Sequence of chain 1.B:
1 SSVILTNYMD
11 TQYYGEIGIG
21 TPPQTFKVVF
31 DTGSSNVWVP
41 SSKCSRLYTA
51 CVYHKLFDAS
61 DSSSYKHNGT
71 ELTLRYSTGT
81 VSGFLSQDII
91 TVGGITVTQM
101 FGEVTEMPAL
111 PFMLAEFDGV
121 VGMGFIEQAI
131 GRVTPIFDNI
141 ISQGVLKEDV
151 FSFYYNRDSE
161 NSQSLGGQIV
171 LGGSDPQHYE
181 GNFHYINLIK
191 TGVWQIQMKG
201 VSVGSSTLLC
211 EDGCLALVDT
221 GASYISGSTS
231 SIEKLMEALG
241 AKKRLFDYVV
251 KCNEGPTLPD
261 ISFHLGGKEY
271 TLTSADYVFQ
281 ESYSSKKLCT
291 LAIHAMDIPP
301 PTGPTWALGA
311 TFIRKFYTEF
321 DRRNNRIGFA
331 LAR

Binding-site contacts:
Ligand atom C23 contacts residue MET296 of chain 1.B at 3.8 Å (hydrophobic).
Ligand atom C3 contacts residue GLY221 of chain 1.B at 3.7 Å.
Ligand atom N2 contacts residue GLY221 of chain 1.B at 3.8 Å.
Ligand atom C4 contacts residue GLY221 of chain 1.B at 3.7 Å.
Ligand atom C6 contacts residue VAL29 of chain 1.B at 3.5 Å (hydrophobic).
Ligand atom N4 contacts residue GLY33 of chain 1.B at 3.7 Å.
Ligand atom N4 contacts residue ASP31 of chain 1.B at 3.0 Å (salt-bridge).
Ligand atom C7 contacts residue THR78 of chain 1.B at 3.5 Å.
Ligand atom O1 contacts residue TYR13 of chain 1.B at 3.4 Å (h-bond).
Ligand atom C26 contacts residue SER223 of chain 1.B at 3.6 Å.
Ligand atom C26 contacts residue ALA222 of chain 1.B at 3.5 Å (hydrophobic).
Ligand atom C27 contacts residue SER223 of chain 1.B at 3.4 Å.
Ligand atom N3 contacts residue THR78 of chain 1.B at 3.2 Å (h-bond).
Ligand atom N2 contacts residue ASP31 of chain 1.B at 2.5 Å (salt-bridge).
Ligand atom C15 contacts residue GLN12 of chain 1.B at 3.7 Å.
Ligand atom C20 contacts residue SER77 of chain 1.B at 3.8 Å.
Ligand atom C18 contacts residue GLY221 of chain 1.B at 3.5 Å.
Ligand atom C5 contacts residue ASP31 of chain 1.B at 3.8 Å.
Ligand atom C8 contacts residue PRO111 of chain 1.B at 3.6 Å (hydrophobic).
Ligand atom C16 contacts residue THR11 of chain 1.B at 3.6 Å.
Ligand atom N4 contacts residue ASP219 of chain 1.B at 3.3 Å (salt-bridge).
Ligand atom C24 contacts residue MET296 of chain 1.B at 3.5 Å (hydrophobic).
Ligand atom C14 contacts residue ALA115 of chain 1.B at 3.7 Å (hydrophobic).
Ligand atom C3 contacts residue ASP31 of chain 1.B at 3.6 Å.
Ligand atom C1 contacts residue GLY221 of chain 1.B at 3.8 Å.
Ligand atom O1 contacts residue GLN12 of chain 1.B at 3.6 Å.
Ligand atom C20 contacts residue THR78 of chain 1.B at 3.7 Å.
Ligand atom C2 contacts residue ASP31 of chain 1.B at 3.1 Å.
Ligand atom C13 contacts residue PRO111 of chain 1.B at 3.6 Å (hydrophobic).
Ligand atom O1 contacts residue VAL29 of chain 1.B at 3.8 Å.
Ligand atom C19 contacts residue TYR13 of chain 1.B at 3.4 Å (hydrophobic).
Ligand atom C17 contacts residue THR11 of chain 1.B at 3.6 Å.
Ligand atom C8 contacts residue THR78 of chain 1.B at 3.7 Å.
Ligand atom C18 contacts residue THR11 of chain 1.B at 3.3 Å.
Ligand atom C21 contacts residue ALA222 of chain 1.B at 3.8 Å (hydrophobic).
Ligand atom C22 contacts residue TYR224 of chain 1.B at 3.8 Å (hydrophobic).
Ligand atom C17 contacts residue GLN12 of chain 1.B at 3.7 Å.
Ligand atom C16 contacts residue SER223 of chain 1.B at 3.5 Å.
Ligand atom C5 contacts residue VAL120 of chain 1.B at 3.8 Å (hydrophobic).
Ligand atom C19 contacts residue THR220 of chain 1.B at 3.6 Å.

The small molecule below binds the protein below.
Small molecule (SMILES): CCc1nc(N)nc(NCCc2ccccc2)c1-c1ccc2c(c1)N(CCCOC)CCC2